Sequence of chain 24.C:
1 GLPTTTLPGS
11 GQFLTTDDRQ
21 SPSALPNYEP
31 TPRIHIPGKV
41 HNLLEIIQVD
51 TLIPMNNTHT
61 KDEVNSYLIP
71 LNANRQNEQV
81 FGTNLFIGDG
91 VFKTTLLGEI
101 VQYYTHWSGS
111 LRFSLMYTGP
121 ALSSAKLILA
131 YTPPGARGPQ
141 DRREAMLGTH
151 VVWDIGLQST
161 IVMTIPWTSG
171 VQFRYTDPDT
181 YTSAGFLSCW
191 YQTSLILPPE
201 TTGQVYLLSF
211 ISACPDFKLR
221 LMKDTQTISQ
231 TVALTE

Sequence of chain 23.A:
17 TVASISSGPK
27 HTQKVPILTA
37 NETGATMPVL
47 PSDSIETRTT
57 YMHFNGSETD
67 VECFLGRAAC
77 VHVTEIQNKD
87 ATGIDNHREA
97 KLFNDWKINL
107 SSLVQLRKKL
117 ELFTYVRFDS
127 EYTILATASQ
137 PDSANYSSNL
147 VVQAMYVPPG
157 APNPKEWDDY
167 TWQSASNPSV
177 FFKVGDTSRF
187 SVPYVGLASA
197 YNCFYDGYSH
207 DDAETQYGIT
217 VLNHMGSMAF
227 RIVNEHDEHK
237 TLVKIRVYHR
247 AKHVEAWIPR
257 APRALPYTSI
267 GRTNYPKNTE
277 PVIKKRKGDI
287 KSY

Sequence of chain 23.C:
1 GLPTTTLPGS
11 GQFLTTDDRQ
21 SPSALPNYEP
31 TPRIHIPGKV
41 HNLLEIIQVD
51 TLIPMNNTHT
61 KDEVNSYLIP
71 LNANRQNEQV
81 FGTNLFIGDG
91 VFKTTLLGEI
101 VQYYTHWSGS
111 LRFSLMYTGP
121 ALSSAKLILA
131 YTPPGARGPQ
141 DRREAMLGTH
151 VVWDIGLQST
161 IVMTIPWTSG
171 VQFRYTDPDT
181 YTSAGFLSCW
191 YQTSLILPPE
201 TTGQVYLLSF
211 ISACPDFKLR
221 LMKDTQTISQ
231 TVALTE

Binding-site contacts:
Ligand atom C4B contacts residue TYR152 of chain 23.A at 3.7 Å (hydrophobic).
Ligand atom C1C contacts residue LEU106 of chain 23.A at 3.9 Å (hydrophobic).
Ligand atom C5A contacts residue ALA150 of chain 23.A at 3.4 Å (hydrophobic).
Ligand atom C31 contacts residue ASN219 of chain 23.A at 3.7 Å.
Ligand atom CL2 contacts residue ILE104 of chain 23.A at 3.4 Å.
Ligand atom C5C contacts residue TYR152 of chain 23.A at 3.8 Å (hydrophobic).
Ligand atom C5 contacts residue LEU106 of chain 23.A at 3.7 Å (hydrophobic).
Ligand atom C3B contacts residue TYR152 of chain 23.A at 3.9 Å (hydrophobic).
Ligand atom C31 contacts residue TYR197 of chain 23.A at 3.6 Å (hydrophobic).
Ligand atom CL2 contacts residue MET224 of chain 23.A at 3.2 Å.
Ligand atom C2C contacts residue ILE104 of chain 23.A at 3.9 Å (hydrophobic).
Ligand atom C4 contacts residue TYR197 of chain 23.A at 3.6 Å (hydrophobic).
Ligand atom O1B contacts residue VAL188 of chain 23.A at 3.8 Å.
Ligand atom C2C contacts residue MET221 of chain 23.A at 3.3 Å (hydrophobic).
Ligand atom O1A contacts residue MET224 of chain 23.A at 3.9 Å.
Ligand atom C2A contacts residue PHE186 of chain 23.A at 3.6 Å (hydrophobic).
Ligand atom C4A contacts residue VAL176 of chain 23.A at 3.9 Å (hydrophobic).
Ligand atom C5B contacts residue MET224 of chain 23.A at 3.8 Å (hydrophobic).
Ligand atom N3A contacts residue PRO174 of chain 23.A at 3.3 Å (h-bond).
Ligand atom C4B contacts residue PHE186 of chain 23.A at 3.6 Å (hydrophobic).
Ligand atom C5B contacts residue PHE186 of chain 23.A at 3.8 Å (hydrophobic).
Ligand atom CL1 contacts residue VAL188 of chain 23.A at 3.7 Å.
Ligand atom CL2 contacts residue TYR128 of chain 23.A at 3.4 Å.
Ligand atom N2 contacts residue ASN219 of chain 23.A at 3.5 Å (h-bond).
Ligand atom O1 contacts residue LEU106 of chain 23.A at 3.7 Å.
Ligand atom C4A contacts residue PRO174 of chain 23.A at 3.2 Å (hydrophobic).
Ligand atom C3B contacts residue ALA24 of chain 23.C at 4.0 Å (hydrophobic).
Ligand atom CL1 contacts residue LEU25 of chain 23.C at 3.5 Å.
Ligand atom C4A contacts residue SER175 of chain 23.A at 3.6 Å.
Ligand atom C5A contacts residue VAL176 of chain 23.A at 3.8 Å (hydrophobic).
Ligand atom O1 contacts residue MET221 of chain 23.A at 3.4 Å (h-bond).
Ligand atom C3C contacts residue ILE104 of chain 23.A at 3.6 Å (hydrophobic).
Ligand atom N2 contacts residue MET221 of chain 23.A at 3.9 Å.
Ligand atom N3A contacts residue ALA24 of chain 23.C at 3.8 Å.
Ligand atom C5 contacts residue MET221 of chain 23.A at 3.9 Å (hydrophobic).
Ligand atom O1A contacts residue PHE186 of chain 23.A at 3.4 Å.
Ligand atom C3C contacts residue TYR128 of chain 23.A at 3.8 Å (hydrophobic).
Ligand atom C1C contacts residue TYR128 of chain 23.A at 3.6 Å (hydrophobic).
Ligand atom C4C contacts residue VAL191 of chain 23.A at 3.7 Å (hydrophobic).
Ligand atom C4A contacts residue ALA150 of chain 23.A at 3.9 Å (hydrophobic).

A small-molecule ligand and the protein it binds are described below.
Small molecule (SMILES): Cc1cc(CCCCCOc2c(Cl)cc(C3=NCCO3)cc2Cl)on1